Binding-site contacts:
Ligand atom C3 contacts residue ASN309 of chain 1.A at 3.8 Å.
Ligand atom C5 contacts residue ASN309 of chain 1.A at 3.6 Å.
Ligand atom C1 contacts residue ASN309 of chain 1.A at 1.4 Å.
Ligand atom O5 contacts residue ASN309 of chain 1.A at 2.3 Å (h-bond).
Ligand atom N2 contacts residue ASN309 of chain 1.A at 2.9 Å (h-bond).
Ligand atom C7 contacts residue ASN309 of chain 1.A at 3.9 Å.
Ligand atom C2 contacts residue ASN309 of chain 1.A at 2.5 Å.
Ligand atom C4 contacts residue ASN309 of chain 1.A at 4.2 Å.

This small molecule binds to this protein.
Small molecule (SMILES): CC(=O)N[C@@H]1[C@@H](O)[C@H](O)[C@@H](CO)O[C@H]1O

Sequence of chain 1.A:
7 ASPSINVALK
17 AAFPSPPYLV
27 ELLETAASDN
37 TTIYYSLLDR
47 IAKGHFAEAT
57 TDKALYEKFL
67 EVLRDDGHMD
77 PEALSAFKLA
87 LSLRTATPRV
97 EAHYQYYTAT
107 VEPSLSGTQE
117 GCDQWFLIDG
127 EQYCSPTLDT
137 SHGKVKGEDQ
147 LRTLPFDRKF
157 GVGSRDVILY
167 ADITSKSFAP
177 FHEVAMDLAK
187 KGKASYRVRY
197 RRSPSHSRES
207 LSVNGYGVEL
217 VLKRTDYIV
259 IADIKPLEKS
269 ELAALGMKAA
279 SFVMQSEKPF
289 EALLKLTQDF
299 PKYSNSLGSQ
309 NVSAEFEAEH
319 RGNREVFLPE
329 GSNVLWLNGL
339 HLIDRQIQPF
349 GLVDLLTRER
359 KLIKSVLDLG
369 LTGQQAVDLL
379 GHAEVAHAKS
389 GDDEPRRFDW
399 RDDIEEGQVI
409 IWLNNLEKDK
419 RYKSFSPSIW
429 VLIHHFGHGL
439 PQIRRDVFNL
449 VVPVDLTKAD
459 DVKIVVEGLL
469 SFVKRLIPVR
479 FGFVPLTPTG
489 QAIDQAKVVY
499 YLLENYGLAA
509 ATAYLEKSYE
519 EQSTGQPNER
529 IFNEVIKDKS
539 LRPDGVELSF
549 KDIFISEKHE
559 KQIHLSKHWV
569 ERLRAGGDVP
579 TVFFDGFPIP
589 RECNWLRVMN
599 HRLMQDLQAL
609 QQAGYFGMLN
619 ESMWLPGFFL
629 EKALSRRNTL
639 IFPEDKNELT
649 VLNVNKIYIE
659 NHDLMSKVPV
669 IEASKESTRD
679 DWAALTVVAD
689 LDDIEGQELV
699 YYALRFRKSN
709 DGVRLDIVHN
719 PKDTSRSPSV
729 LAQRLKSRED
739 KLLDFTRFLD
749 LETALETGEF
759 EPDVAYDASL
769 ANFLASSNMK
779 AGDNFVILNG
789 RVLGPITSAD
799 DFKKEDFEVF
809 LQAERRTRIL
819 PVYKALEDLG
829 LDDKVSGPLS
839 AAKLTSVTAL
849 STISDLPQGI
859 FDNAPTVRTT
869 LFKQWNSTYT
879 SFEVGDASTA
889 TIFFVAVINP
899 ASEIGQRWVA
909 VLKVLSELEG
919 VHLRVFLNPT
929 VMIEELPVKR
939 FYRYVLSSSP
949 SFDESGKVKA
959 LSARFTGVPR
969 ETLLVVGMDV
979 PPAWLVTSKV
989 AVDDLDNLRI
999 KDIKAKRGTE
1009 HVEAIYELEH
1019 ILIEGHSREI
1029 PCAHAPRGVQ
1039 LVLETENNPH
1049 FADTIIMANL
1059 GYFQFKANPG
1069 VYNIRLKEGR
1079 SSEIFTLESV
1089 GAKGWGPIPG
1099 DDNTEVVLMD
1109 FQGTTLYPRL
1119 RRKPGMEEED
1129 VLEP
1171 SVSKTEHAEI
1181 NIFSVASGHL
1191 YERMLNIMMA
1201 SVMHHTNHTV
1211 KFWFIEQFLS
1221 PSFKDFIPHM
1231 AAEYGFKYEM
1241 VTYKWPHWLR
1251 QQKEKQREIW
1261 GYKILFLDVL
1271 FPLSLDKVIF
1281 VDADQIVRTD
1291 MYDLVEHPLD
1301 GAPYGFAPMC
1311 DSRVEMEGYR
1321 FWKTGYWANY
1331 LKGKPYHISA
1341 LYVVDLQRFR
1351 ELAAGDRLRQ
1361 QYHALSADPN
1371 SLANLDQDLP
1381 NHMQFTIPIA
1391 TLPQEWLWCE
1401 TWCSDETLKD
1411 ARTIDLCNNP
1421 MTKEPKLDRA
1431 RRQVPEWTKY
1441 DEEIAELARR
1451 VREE